Sequence of chain 1.A:
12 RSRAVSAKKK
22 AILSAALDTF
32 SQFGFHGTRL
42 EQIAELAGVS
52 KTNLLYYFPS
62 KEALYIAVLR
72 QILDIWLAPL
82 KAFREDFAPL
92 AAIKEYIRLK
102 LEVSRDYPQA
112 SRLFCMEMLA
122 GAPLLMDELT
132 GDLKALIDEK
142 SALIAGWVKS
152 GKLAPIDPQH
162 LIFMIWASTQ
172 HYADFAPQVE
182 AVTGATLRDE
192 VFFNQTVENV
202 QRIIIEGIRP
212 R

Sequence of chain 1.B:
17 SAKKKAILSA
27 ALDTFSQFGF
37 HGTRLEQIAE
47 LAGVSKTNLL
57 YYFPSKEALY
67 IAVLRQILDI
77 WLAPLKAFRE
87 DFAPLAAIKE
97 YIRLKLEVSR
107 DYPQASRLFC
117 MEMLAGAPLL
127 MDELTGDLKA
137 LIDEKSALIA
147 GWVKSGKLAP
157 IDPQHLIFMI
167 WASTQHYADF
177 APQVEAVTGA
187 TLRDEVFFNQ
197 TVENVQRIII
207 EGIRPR

The small molecule below binds the protein below.
Small molecule (SMILES): O=c1cc[nH]c(=O)[nH]1

Binding-site contacts:
Ligand atom O2 contacts residue PHE176 of chain 1.B at 3.7 Å.
Ligand atom O2 contacts residue TRP167 of chain 1.A at 3.8 Å.
Ligand atom O4 contacts residue TRP77 of chain 1.A at 3.4 Å.
Ligand atom O4 contacts residue TRP167 of chain 1.A at 3.4 Å.
Ligand atom N1 contacts residue TRP77 of chain 1.A at 4.1 Å.
Ligand atom C6 contacts residue LEU74 of chain 1.A at 3.5 Å (hydrophobic).
Ligand atom C6 contacts residue GLN179 of chain 1.B at 3.6 Å.
Ligand atom O2 contacts residue GLN179 of chain 1.B at 3.0 Å (h-bond).
Ligand atom O4 contacts residue LYS101 of chain 1.A at 3.0 Å (salt-bridge).
Ligand atom N3 contacts residue LYS101 of chain 1.A at 4.0 Å.
Ligand atom C6 contacts residue LEU78 of chain 1.A at 4.5 Å (hydrophobic).
Ligand atom C2 contacts residue PHE115 of chain 1.A at 4.1 Å (hydrophobic).
Ligand atom C5 contacts residue LEU74 of chain 1.A at 4.1 Å (hydrophobic).
Ligand atom N3 contacts residue GLN171 of chain 1.A at 2.7 Å (h-bond).
Ligand atom C2 contacts residue GLN179 of chain 1.B at 3.5 Å.
Ligand atom C5 contacts residue TRP77 of chain 1.A at 3.7 Å (hydrophobic).
Ligand atom C6 contacts residue TRP167 of chain 1.A at 3.7 Å (hydrophobic).
Ligand atom N3 contacts residue TRP77 of chain 1.A at 3.4 Å.
Ligand atom C5 contacts residue TRP167 of chain 1.A at 3.5 Å (hydrophobic).
Ligand atom C4 contacts residue TRP167 of chain 1.A at 3.5 Å (hydrophobic).
Ligand atom O2 contacts residue GLN171 of chain 1.A at 3.2 Å (h-bond).
Ligand atom C5 contacts residue LEU78 of chain 1.A at 3.8 Å (hydrophobic).
Ligand atom O2 contacts residue TRP77 of chain 1.A at 4.0 Å.
Ligand atom N1 contacts residue GLN179 of chain 1.B at 2.7 Å (h-bond).
Ligand atom N1 contacts residue LEU74 of chain 1.A at 4.1 Å.
Ligand atom C2 contacts residue GLN171 of chain 1.A at 3.6 Å.
Ligand atom N1 contacts residue PHE115 of chain 1.A at 3.9 Å.
Ligand atom C6 contacts residue TRP77 of chain 1.A at 4.2 Å (hydrophobic).
Ligand atom C4 contacts residue TRP77 of chain 1.A at 3.4 Å (hydrophobic).
Ligand atom O4 contacts residue GLN171 of chain 1.A at 3.5 Å (h-bond).
Ligand atom C2 contacts residue TRP167 of chain 1.A at 3.5 Å (hydrophobic).
Ligand atom C4 contacts residue LYS101 of chain 1.A at 3.9 Å.
Ligand atom C6 contacts residue LEU134 of chain 1.A at 4.3 Å (hydrophobic).
Ligand atom C4 contacts residue GLN171 of chain 1.A at 3.5 Å.
Ligand atom N3 contacts residue TRP167 of chain 1.A at 3.4 Å.
Ligand atom O2 contacts residue PHE115 of chain 1.A at 3.6 Å.
Ligand atom C2 contacts residue TRP77 of chain 1.A at 3.7 Å (hydrophobic).
Ligand atom N1 contacts residue TRP167 of chain 1.A at 3.7 Å.